This small molecule binds to this protein.
Small molecule (SMILES): CC(=O)N[C@@H]1[C@@H](O)[C@H](O)[C@@H](CO)O[C@H]1O

Sequence of chain 1.B:
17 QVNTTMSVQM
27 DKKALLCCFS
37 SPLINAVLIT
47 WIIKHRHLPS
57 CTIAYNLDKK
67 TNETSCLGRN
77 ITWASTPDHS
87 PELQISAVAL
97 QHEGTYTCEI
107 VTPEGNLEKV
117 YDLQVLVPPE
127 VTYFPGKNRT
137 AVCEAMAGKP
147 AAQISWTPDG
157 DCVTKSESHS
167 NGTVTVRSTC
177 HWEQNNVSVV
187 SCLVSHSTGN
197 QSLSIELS

Binding-site contacts:
Ligand atom C5 contacts residue ASN19 of chain 1.B at 3.6 Å.
Ligand atom O3 contacts residue ASP118 of chain 1.B at 4.3 Å.
Ligand atom C8 contacts residue ASN19 of chain 1.B at 4.4 Å.
Ligand atom C1 contacts residue THR21 of chain 1.B at 4.4 Å.
Ligand atom C8 contacts residue THR101 of chain 1.B at 3.6 Å.
Ligand atom O6 contacts residue GLN17 of chain 1.B at 4.5 Å.
Ligand atom O5 contacts residue ASN19 of chain 1.B at 2.3 Å (h-bond).
Ligand atom C2 contacts residue ASP118 of chain 1.B at 3.7 Å.
Ligand atom C7 contacts residue GLN17 of chain 1.B at 4.4 Å.
Ligand atom O7 contacts residue GLN17 of chain 1.B at 3.4 Å (h-bond).
Ligand atom N2 contacts residue ASP118 of chain 1.B at 2.8 Å (salt-bridge).
Ligand atom C3 contacts residue ASN19 of chain 1.B at 3.7 Å.
Ligand atom C4 contacts residue ASN19 of chain 1.B at 4.2 Å.
Ligand atom N2 contacts residue ASN19 of chain 1.B at 2.9 Å (h-bond).
Ligand atom C1 contacts residue ASP118 of chain 1.B at 3.9 Å.
Ligand atom C2 contacts residue GLN17 of chain 1.B at 4.1 Å.
Ligand atom C1 contacts residue GLN17 of chain 1.B at 3.9 Å.
Ligand atom C1 contacts residue ASN19 of chain 1.B at 1.4 Å.
Ligand atom C2 contacts residue ASN19 of chain 1.B at 2.5 Å.
Ligand atom O7 contacts residue ASN19 of chain 1.B at 3.3 Å (h-bond).
Ligand atom C7 contacts residue ASP118 of chain 1.B at 3.6 Å.
Ligand atom C8 contacts residue ASP118 of chain 1.B at 3.5 Å.
Ligand atom C7 contacts residue ASN19 of chain 1.B at 3.3 Å.
Ligand atom O5 contacts residue GLN17 of chain 1.B at 4.0 Å.
Ligand atom C3 contacts residue ASP118 of chain 1.B at 3.9 Å.